Binding-site contacts:
Ligand atom CBC contacts residue ASN227 of chain 1.B at 3.2 Å.
Ligand atom CBE contacts residue ASP46 of chain 1.B at 3.5 Å.
Ligand atom OBG contacts residue ASP46 of chain 1.B at 3.0 Å (salt-bridge).
Ligand atom OAR contacts residue GLU48 of chain 1.B at 2.6 Å (salt-bridge).
Ligand atom CAP contacts residue HIS219 of chain 1.B at 3.5 Å.
Ligand atom CAB contacts residue LEU82 of chain 1.B at 3.5 Å (hydrophobic).
Ligand atom OAT contacts residue ILE119 of chain 1.B at 3.4 Å.
Ligand atom CAZ contacts residue VAL228 of chain 1.B at 2.7 Å (hydrophobic).
Ligand atom CAY contacts residue ASP46 of chain 1.B at 3.2 Å.
Ligand atom CAY contacts residue VAL228 of chain 1.B at 2.6 Å (hydrophobic).
Ligand atom CAV contacts residue ALA45 of chain 1.B at 3.4 Å (hydrophobic).
Ligand atom CAG contacts residue ALA45 of chain 1.B at 3.7 Å (hydrophobic).
Ligand atom CAM contacts residue MET83 of chain 1.B at 3.8 Å (hydrophobic).
Ligand atom CAB contacts residue LEU86 of chain 1.B at 3.9 Å (hydrophobic).
Ligand atom CAV contacts residue THR42 of chain 1.B at 3.6 Å.
Ligand atom CBC contacts residue VAL228 of chain 1.B at 3.5 Å (hydrophobic).
Ligand atom CAP contacts residue MET38 of chain 1.B at 3.9 Å (hydrophobic).
Ligand atom CBB contacts residue ASP46 of chain 1.B at 3.6 Å.
Ligand atom CAW contacts residue VAL228 of chain 1.B at 3.7 Å (hydrophobic).
Ligand atom OAR contacts residue LEU82 of chain 1.B at 3.9 Å.
Ligand atom OAR contacts residue ARG89 of chain 1.B at 2.9 Å (salt-bridge).
Ligand atom CAO contacts residue MET38 of chain 1.B at 3.9 Å (hydrophobic).
Ligand atom CAZ contacts residue ASP46 of chain 1.B at 3.2 Å.
Ligand atom CBC contacts residue ASP46 of chain 1.B at 3.2 Å.
Ligand atom SAU contacts residue ALA45 of chain 1.B at 3.9 Å.
Ligand atom CAW contacts residue ALA45 of chain 1.B at 3.2 Å (hydrophobic).
Ligand atom CAC contacts residue GLU48 of chain 1.B at 3.3 Å.
Ligand atom CAQ contacts residue HIS219 of chain 1.B at 3.6 Å.
Ligand atom CBB contacts residue VAL228 of chain 1.B at 2.9 Å (hydrophobic).
Ligand atom CAW contacts residue TRP78 of chain 1.B at 3.8 Å (hydrophobic).
Ligand atom CBA contacts residue VAL228 of chain 1.B at 3.1 Å (hydrophobic).
Ligand atom CBA contacts residue ASP46 of chain 1.B at 3.2 Å.
Ligand atom OAT contacts residue HIS219 of chain 1.B at 2.9 Å (h-bond).
Ligand atom CAD contacts residue GLU48 of chain 1.B at 3.3 Å.
Ligand atom CBD contacts residue ASP46 of chain 1.B at 3.2 Å.
Ligand atom CBB contacts residue ASN227 of chain 1.B at 3.3 Å.
Ligand atom CAG contacts residue LEU41 of chain 1.B at 2.9 Å (hydrophobic).
Ligand atom CAX contacts residue VAL228 of chain 1.B at 2.5 Å (hydrophobic).
Ligand atom CAP contacts residue LEU220 of chain 1.B at 3.9 Å (hydrophobic).
Ligand atom CAH contacts residue LEU41 of chain 1.B at 3.8 Å (hydrophobic).

Sequence of chain 1.B:
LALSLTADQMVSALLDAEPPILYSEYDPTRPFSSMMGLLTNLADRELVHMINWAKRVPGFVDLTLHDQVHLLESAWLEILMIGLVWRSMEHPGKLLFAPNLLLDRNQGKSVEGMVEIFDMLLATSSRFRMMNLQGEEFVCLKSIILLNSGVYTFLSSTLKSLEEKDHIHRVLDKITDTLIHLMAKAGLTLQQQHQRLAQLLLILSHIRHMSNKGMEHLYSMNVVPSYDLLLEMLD

This protein binds this small molecule.
Small molecule (SMILES): CCCN(C)C(=O)CCCCCCCCCS[C@@H]1Cc2cc(O)ccc2[C@@H]2CC[C@]3(C)[C@@H](O)CC[C@H]3[C@H]12